Sequence of chain 1.A:
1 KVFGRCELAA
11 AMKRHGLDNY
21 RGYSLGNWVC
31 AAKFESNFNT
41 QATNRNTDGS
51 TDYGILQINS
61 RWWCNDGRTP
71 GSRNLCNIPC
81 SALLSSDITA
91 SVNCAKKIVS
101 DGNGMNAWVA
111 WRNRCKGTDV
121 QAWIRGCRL

Binding-site contacts:
Ligand atom NE contacts residue ARG5 of chain 1.A at 3.4 Å (salt-bridge).
Ligand atom C contacts residue ARG5 of chain 1.A at 3.7 Å.
Ligand atom CA contacts residue CYS6 of chain 1.A at 4.3 Å (hydrophobic).
Ligand atom O contacts residue CYS6 of chain 1.A at 3.2 Å (h-bond).
Ligand atom CZ contacts residue ARG5 of chain 1.A at 3.5 Å.
Ligand atom CA contacts residue ARG5 of chain 1.A at 3.1 Å.
Ligand atom O contacts residue ARG5 of chain 1.A at 3.9 Å.
Ligand atom C contacts residue GLY4 of chain 1.A at 4.5 Å.
Ligand atom C contacts residue CYS6 of chain 1.A at 4.0 Å (hydrophobic).
Ligand atom OXT contacts residue ARG5 of chain 1.A at 4.5 Å.
Ligand atom CD contacts residue ARG5 of chain 1.A at 3.6 Å.
Ligand atom CG contacts residue ARG5 of chain 1.A at 2.9 Å.
Ligand atom NH2 contacts residue ARG5 of chain 1.A at 4.0 Å.
Ligand atom NH1 contacts residue ARG5 of chain 1.A at 3.5 Å (salt-bridge).
Ligand atom N contacts residue ARG5 of chain 1.A at 3.0 Å (salt-bridge).
Ligand atom CB contacts residue ARG5 of chain 1.A at 3.6 Å.
Ligand atom N contacts residue GLY4 of chain 1.A at 3.7 Å.
Ligand atom CA contacts residue GLY4 of chain 1.A at 4.2 Å.

This small molecule binds to this protein.
Small molecule (SMILES): NC(=[NH2+])NCCC[C@H](N)C(=O)O